This protein binds this small molecule.
Small molecule (SMILES): CC(=O)N[C@@H]1[C@@H](O)[C@H](O)[C@@H](CO)O[C@H]1O

Sequence of chain 52.E:
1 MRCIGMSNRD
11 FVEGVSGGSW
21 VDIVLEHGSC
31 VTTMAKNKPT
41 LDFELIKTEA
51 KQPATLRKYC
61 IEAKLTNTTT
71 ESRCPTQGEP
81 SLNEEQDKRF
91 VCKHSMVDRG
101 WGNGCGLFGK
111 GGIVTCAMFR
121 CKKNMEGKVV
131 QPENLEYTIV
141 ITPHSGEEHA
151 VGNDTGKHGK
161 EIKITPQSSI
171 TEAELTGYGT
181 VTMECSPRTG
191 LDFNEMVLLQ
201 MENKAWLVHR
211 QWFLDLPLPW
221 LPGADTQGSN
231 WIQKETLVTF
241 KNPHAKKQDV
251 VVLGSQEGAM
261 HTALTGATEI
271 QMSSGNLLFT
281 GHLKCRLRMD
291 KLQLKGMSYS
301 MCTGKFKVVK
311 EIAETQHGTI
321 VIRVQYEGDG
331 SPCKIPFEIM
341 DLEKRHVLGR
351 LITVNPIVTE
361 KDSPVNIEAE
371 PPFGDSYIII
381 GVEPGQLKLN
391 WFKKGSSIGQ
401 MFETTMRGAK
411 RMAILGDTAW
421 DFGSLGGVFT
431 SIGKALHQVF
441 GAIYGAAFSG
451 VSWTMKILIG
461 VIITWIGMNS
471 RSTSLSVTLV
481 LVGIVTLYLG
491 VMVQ

Sequence of chain 6.E:
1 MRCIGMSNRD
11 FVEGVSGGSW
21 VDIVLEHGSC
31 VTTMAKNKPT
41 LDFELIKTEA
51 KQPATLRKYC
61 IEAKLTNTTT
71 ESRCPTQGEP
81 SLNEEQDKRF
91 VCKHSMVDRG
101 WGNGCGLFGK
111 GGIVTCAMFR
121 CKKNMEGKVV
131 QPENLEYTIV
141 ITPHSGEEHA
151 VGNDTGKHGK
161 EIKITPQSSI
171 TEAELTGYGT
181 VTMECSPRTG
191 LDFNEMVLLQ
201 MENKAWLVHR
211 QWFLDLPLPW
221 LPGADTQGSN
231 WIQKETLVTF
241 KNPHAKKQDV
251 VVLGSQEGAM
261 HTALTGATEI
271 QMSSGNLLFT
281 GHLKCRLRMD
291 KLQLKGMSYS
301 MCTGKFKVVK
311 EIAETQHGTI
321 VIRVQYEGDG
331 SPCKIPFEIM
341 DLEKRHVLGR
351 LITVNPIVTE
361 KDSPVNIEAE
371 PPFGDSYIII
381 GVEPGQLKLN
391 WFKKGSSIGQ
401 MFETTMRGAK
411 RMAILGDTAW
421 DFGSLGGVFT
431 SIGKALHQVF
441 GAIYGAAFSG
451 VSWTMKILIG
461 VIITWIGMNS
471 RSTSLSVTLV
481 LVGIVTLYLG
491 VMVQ

Binding-site contacts:
Ligand atom C1 contacts residue HIS158 of chain 6.E at 3.8 Å.
Ligand atom C7 contacts residue ASN153 of chain 6.E at 3.5 Å.
Ligand atom C6 contacts residue HIS158 of chain 6.E at 4.4 Å.
Ligand atom C5 contacts residue THR155 of chain 6.E at 3.9 Å.
Ligand atom O5 contacts residue ASN153 of chain 6.E at 2.4 Å (h-bond).
Ligand atom N2 contacts residue HIS149 of chain 6.E at 3.4 Å.
Ligand atom C4 contacts residue ASN153 of chain 6.E at 4.2 Å.
Ligand atom O3 contacts residue HIS149 of chain 6.E at 4.1 Å.
Ligand atom O6 contacts residue HIS158 of chain 6.E at 3.8 Å.
Ligand atom C2 contacts residue ASN153 of chain 6.E at 2.5 Å.
Ligand atom C1 contacts residue ASN153 of chain 6.E at 1.4 Å.
Ligand atom C6 contacts residue THR155 of chain 6.E at 4.4 Å.
Ligand atom C8 contacts residue GLY102 of chain 52.E at 4.2 Å.
Ligand atom N2 contacts residue ASN153 of chain 6.E at 2.9 Å (h-bond).
Ligand atom C3 contacts residue ASN153 of chain 6.E at 3.8 Å.
Ligand atom C6 contacts residue LYS157 of chain 6.E at 4.2 Å.
Ligand atom O7 contacts residue ASN153 of chain 6.E at 3.8 Å.
Ligand atom C1 contacts residue THR155 of chain 6.E at 3.9 Å.
Ligand atom C5 contacts residue ASN153 of chain 6.E at 3.7 Å.
Ligand atom O5 contacts residue GLY156 of chain 6.E at 4.3 Å.
Ligand atom O6 contacts residue LYS157 of chain 6.E at 4.2 Å.
Ligand atom C1 contacts residue HIS149 of chain 6.E at 4.2 Å.
Ligand atom O7 contacts residue THR155 of chain 6.E at 4.1 Å.
Ligand atom C2 contacts residue HIS149 of chain 6.E at 3.6 Å.
Ligand atom O5 contacts residue HIS158 of chain 6.E at 3.1 Å.
Ligand atom O5 contacts residue THR155 of chain 6.E at 3.7 Å.
Ligand atom C5 contacts residue HIS158 of chain 6.E at 4.3 Å.